Sequence of chain 2.B:
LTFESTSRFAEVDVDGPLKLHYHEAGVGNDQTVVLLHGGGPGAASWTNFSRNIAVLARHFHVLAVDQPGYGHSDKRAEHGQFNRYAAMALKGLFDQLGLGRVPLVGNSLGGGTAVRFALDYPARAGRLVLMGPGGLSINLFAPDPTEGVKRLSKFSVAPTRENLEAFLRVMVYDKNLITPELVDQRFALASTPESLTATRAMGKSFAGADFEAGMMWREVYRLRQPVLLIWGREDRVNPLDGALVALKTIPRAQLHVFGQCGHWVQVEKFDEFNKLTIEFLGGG

A protein and the small-molecule ligand that binds it are described below.
Small molecule (SMILES): O=S(=O)(O)c1cc(Cl)c(O)c(Cl)c1

Binding-site contacts:
Ligand atom C05 contacts residue VAL237 of chain 2.B at 4.0 Å (hydrophobic).
Ligand atom CL9 contacts residue PHE167 of chain 2.B at 3.3 Å.
Ligand atom O11 contacts residue MET171 of chain 2.B at 3.2 Å (h-bond).
Ligand atom C02 contacts residue SER108 of chain 2.B at 3.4 Å.
Ligand atom S10 contacts residue GLY38 of chain 2.B at 4.1 Å.
Ligand atom S10 contacts residue SER108 of chain 2.B at 4.0 Å.
Ligand atom O12 contacts residue GLY39 of chain 2.B at 3.6 Å (h-bond).
Ligand atom C03 contacts residue HIS263 of chain 2.B at 4.0 Å.
Ligand atom C06 contacts residue SER108 of chain 2.B at 3.4 Å.
Ligand atom O11 contacts residue HIS263 of chain 2.B at 3.4 Å.
Ligand atom O12 contacts residue ASN107 of chain 2.B at 3.8 Å.
Ligand atom C06 contacts residue GLY39 of chain 2.B at 4.1 Å.
Ligand atom C02 contacts residue GLY39 of chain 2.B at 3.8 Å.
Ligand atom CL9 contacts residue LEU152 of chain 2.B at 4.0 Å.
Ligand atom O12 contacts residue HIS263 of chain 2.B at 3.6 Å (h-bond).
Ligand atom O13 contacts residue GLY38 of chain 2.B at 3.4 Å.
Ligand atom O12 contacts residue GLY38 of chain 2.B at 3.3 Å.
Ligand atom C03 contacts residue MET171 of chain 2.B at 3.9 Å (hydrophobic).
Ligand atom S10 contacts residue GLY40 of chain 2.B at 3.5 Å (h-bond).
Ligand atom C02 contacts residue HIS263 of chain 2.B at 3.9 Å.
Ligand atom C02 contacts residue GLY40 of chain 2.B at 3.5 Å.
Ligand atom C01 contacts residue GLY40 of chain 2.B at 3.6 Å.
Ligand atom CL9 contacts residue MET171 of chain 2.B at 4.0 Å.
Ligand atom C04 contacts residue PHE167 of chain 2.B at 4.0 Å (hydrophobic).
Ligand atom S10 contacts residue HIS263 of chain 2.B at 4.0 Å.
Ligand atom O11 contacts residue TRP264 of chain 2.B at 2.8 Å (h-bond).
Ligand atom O12 contacts residue SER108 of chain 2.B at 3.1 Å.
Ligand atom O13 contacts residue GLY40 of chain 2.B at 2.4 Å (h-bond).
Ligand atom C01 contacts residue SER108 of chain 2.B at 2.9 Å.
Ligand atom CL7 contacts residue SER108 of chain 2.B at 3.9 Å.
Ligand atom CL7 contacts residue LEU109 of chain 2.B at 3.7 Å.
Ligand atom CL9 contacts residue VAL237 of chain 2.B at 3.4 Å.
Ligand atom O08 contacts residue LEU152 of chain 2.B at 3.6 Å.
Ligand atom S10 contacts residue TRP264 of chain 2.B at 4.0 Å.
Ligand atom C01 contacts residue GLY39 of chain 2.B at 3.3 Å.
Ligand atom C03 contacts residue PHE167 of chain 2.B at 3.6 Å (hydrophobic).
Ligand atom CL9 contacts residue GLY148 of chain 2.B at 3.6 Å.
Ligand atom C04 contacts residue VAL237 of chain 2.B at 3.6 Å (hydrophobic).
Ligand atom S10 contacts residue GLY39 of chain 2.B at 3.6 Å.
Ligand atom O13 contacts residue GLY39 of chain 2.B at 3.0 Å (h-bond).